Binding-site contacts:
Ligand atom C11 contacts residue HIS226 of chain 1.A at 4.2 Å.
Ligand atom O contacts residue HIS226 of chain 1.A at 3.1 Å (h-bond).
Ligand atom C6 contacts residue GLY49 of chain 1.A at 4.2 Å.
Ligand atom C9 contacts residue GLU176 of chain 1.A at 3.3 Å.
Ligand atom C5 contacts residue GLY49 of chain 1.A at 4.3 Å.
Ligand atom C10 contacts residue CYS53 of chain 1.A at 2.6 Å (hydrophobic).
Ligand atom C10 contacts residue GLU176 of chain 1.A at 3.2 Å.
Ligand atom C10 contacts residue GLY51 of chain 1.A at 3.8 Å.
Ligand atom N contacts residue SER225 of chain 1.A at 3.6 Å.
Ligand atom C9 contacts residue SER225 of chain 1.A at 4.3 Å.
Ligand atom N contacts residue GLU176 of chain 1.A at 2.4 Å (salt-bridge).
Ligand atom N contacts residue GLY49 of chain 1.A at 4.2 Å.
Ligand atom C9 contacts residue ASP50 of chain 1.A at 4.3 Å.
Ligand atom C4 contacts residue GLY49 of chain 1.A at 3.6 Å.
Ligand atom O1 contacts residue LYS48 of chain 1.A at 4.0 Å.
Ligand atom N contacts residue ASP50 of chain 1.A at 4.3 Å.
Ligand atom C7 contacts residue GLU176 of chain 1.A at 3.7 Å.
Ligand atom C10 contacts residue ASN52 of chain 1.A at 4.3 Å.
Ligand atom O1 contacts residue ASP50 of chain 1.A at 3.4 Å (salt-bridge).
Ligand atom C11 contacts residue TYR227 of chain 1.A at 4.1 Å (hydrophobic).
Ligand atom C11 contacts residue GLU176 of chain 1.A at 3.6 Å.
Ligand atom O1 contacts residue CYS53 of chain 1.A at 3.0 Å (h-bond).
Ligand atom O1 contacts residue GLY49 of chain 1.A at 3.9 Å.
Ligand atom N1 contacts residue CYS53 of chain 1.A at 3.4 Å (h-bond).
Ligand atom C11 contacts residue SER225 of chain 1.A at 3.3 Å.
Ligand atom O1 contacts residue ASN52 of chain 1.A at 3.3 Å (h-bond).
Ligand atom C8 contacts residue GLY49 of chain 1.A at 4.1 Å.
Ligand atom O1 contacts residue GLU176 of chain 1.A at 3.7 Å.
Ligand atom C9 contacts residue GLY49 of chain 1.A at 3.7 Å.
Ligand atom N contacts residue GLY51 of chain 1.A at 3.8 Å.
Ligand atom C9 contacts residue HIS226 of chain 1.A at 4.1 Å.
Ligand atom C11 contacts residue PHE54 of chain 1.A at 3.6 Å (hydrophobic).
Ligand atom N1 contacts residue SER225 of chain 1.A at 2.7 Å (h-bond).
Ligand atom O1 contacts residue GLY51 of chain 1.A at 2.8 Å (h-bond).
Ligand atom N1 contacts residue GLU176 of chain 1.A at 3.1 Å (salt-bridge).
Ligand atom N1 contacts residue HIS226 of chain 1.A at 4.0 Å.
Ligand atom C11 contacts residue CYS53 of chain 1.A at 1.6 Å (hydrophobic).
Ligand atom C8 contacts residue GLU176 of chain 1.A at 3.2 Å.
Ligand atom O contacts residue GLY49 of chain 1.A at 3.4 Å.
Ligand atom C10 contacts residue SER225 of chain 1.A at 3.5 Å.

Sequence of chain 1.A:
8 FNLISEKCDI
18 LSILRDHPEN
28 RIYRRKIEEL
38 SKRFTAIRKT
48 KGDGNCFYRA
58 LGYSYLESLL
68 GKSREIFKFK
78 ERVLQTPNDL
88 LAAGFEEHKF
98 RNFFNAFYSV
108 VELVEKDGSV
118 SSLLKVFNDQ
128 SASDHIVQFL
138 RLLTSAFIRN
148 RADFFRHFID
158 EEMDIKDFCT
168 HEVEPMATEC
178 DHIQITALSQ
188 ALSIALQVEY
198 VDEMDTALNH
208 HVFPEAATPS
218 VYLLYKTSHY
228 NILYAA

The protein below binds the small molecule below.
Small molecule (SMILES): CC(=O)NNC(=O)[C@H]1C[C@@H]1c1cccc(C)c1